Sequence of chain 1.A:
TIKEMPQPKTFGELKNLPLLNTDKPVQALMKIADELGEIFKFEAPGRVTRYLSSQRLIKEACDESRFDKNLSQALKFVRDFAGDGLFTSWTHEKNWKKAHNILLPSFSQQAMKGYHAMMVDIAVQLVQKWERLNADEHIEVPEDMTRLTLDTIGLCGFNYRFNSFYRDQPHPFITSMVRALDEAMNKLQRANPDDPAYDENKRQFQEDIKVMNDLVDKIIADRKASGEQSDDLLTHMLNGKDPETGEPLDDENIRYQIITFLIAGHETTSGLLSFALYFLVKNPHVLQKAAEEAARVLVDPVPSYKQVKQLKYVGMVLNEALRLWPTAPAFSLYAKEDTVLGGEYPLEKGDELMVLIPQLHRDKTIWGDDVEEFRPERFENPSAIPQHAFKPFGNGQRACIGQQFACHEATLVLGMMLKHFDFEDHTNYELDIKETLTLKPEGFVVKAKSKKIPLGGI

Sequence of chain 1.B:
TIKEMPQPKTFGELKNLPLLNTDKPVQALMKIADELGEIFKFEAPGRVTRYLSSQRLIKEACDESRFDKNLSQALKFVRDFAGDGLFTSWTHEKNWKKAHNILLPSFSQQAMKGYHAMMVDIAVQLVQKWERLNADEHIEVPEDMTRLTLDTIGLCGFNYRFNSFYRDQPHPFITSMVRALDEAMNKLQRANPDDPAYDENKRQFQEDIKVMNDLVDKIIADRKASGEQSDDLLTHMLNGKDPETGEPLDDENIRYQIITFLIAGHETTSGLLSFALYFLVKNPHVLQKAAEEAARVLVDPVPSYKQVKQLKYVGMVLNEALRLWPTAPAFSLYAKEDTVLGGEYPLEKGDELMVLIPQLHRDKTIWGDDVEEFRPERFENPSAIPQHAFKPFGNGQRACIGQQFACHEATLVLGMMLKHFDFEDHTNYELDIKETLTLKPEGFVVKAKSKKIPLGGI

The protein below binds the small molecule below.
Small molecule (SMILES): O=C(CI)Nc1cc2cccn3->[Ru+2]45(<-n6ccccc6-c6ccccn->46)(<-n4ccccc4-c4ccccn->54)<-n4cccc1c4c23

Binding-site contacts:
Ligand atom C43 contacts residue LYS309 of chain 1.B at 3.0 Å.
Ligand atom O48 contacts residue CYS407 of chain 1.B at 4.0 Å.
Ligand atom C26 contacts residue ASP370 of chain 1.A at 3.3 Å.
Ligand atom C40 contacts residue LYS312 of chain 1.B at 4.1 Å.
Ligand atom C49 contacts residue CYS407 of chain 1.B at 1.8 Å (hydrophobic).
Ligand atom O48 contacts residue ASN319 of chain 1.B at 3.5 Å (h-bond).
Ligand atom C30 contacts residue GLU377 of chain 1.A at 3.9 Å.
Ligand atom O48 contacts residue LEU318 of chain 1.B at 3.2 Å.
Ligand atom C06 contacts residue PRO382 of chain 1.B at 3.6 Å (hydrophobic).
Ligand atom C47 contacts residue ASN319 of chain 1.B at 3.6 Å.
Ligand atom C03 contacts residue ASN319 of chain 1.B at 3.4 Å.
Ligand atom C06 contacts residue MET316 of chain 1.B at 3.6 Å (hydrophobic).
Ligand atom O48 contacts residue GLY315 of chain 1.B at 3.0 Å (h-bond).
Ligand atom C47 contacts residue GLY315 of chain 1.B at 4.1 Å.
Ligand atom C02 contacts residue ASN319 of chain 1.B at 3.6 Å.
Ligand atom C42 contacts residue LYS309 of chain 1.B at 4.1 Å.
Ligand atom C29 contacts residue ARG375 of chain 1.A at 3.9 Å.
Ligand atom C08 contacts residue PRO382 of chain 1.B at 3.6 Å (hydrophobic).
Ligand atom C01 contacts residue MET316 of chain 1.B at 3.7 Å (hydrophobic).
Ligand atom C47 contacts residue CYS407 of chain 1.B at 3.0 Å (hydrophobic).
Ligand atom C06 contacts residue PHE379 of chain 1.B at 3.4 Å (hydrophobic).
Ligand atom C44 contacts residue LYS312 of chain 1.B at 3.9 Å.
Ligand atom C02 contacts residue GLY315 of chain 1.B at 3.9 Å.
Ligand atom C32 contacts residue PRO382 of chain 1.B at 3.8 Å (hydrophobic).
Ligand atom C31 contacts residue PRO382 of chain 1.B at 3.9 Å (hydrophobic).
Ligand atom C45 contacts residue LYS309 of chain 1.B at 3.9 Å.
Ligand atom C03 contacts residue GLY315 of chain 1.B at 3.3 Å.
Ligand atom C26 contacts residue ARG375 of chain 1.A at 3.7 Å.
Ligand atom C01 contacts residue GLY315 of chain 1.B at 3.6 Å.
Ligand atom N46 contacts residue CYS407 of chain 1.B at 3.1 Å (h-bond).
Ligand atom C42 contacts residue LYS312 of chain 1.B at 3.6 Å.
Ligand atom C25 contacts residue ASP370 of chain 1.A at 3.2 Å.
Ligand atom C43 contacts residue LYS312 of chain 1.B at 3.5 Å.
Ligand atom C44 contacts residue LYS309 of chain 1.B at 2.8 Å.
Ligand atom C01 contacts residue ASN319 of chain 1.B at 3.5 Å.
Ligand atom C15 contacts residue LYS309 of chain 1.B at 3.9 Å.
Ligand atom C38 contacts residue LYS312 of chain 1.B at 3.9 Å.
Ligand atom C05 contacts residue ASN319 of chain 1.B at 3.8 Å.
Ligand atom C17 contacts residue LYS309 of chain 1.B at 3.8 Å.
Ligand atom N46 contacts residue ASN319 of chain 1.B at 3.8 Å.